Binding-site contacts:
Ligand atom N01 contacts residue ALA39 of chain 1.A at 3.7 Å.
Ligand atom N03 contacts residue VAL26 of chain 1.A at 3.6 Å.
Ligand atom C16 contacts residue LEU142 of chain 1.A at 3.7 Å (hydrophobic).
Ligand atom C13 contacts residue ASN140 of chain 1.A at 3.4 Å.
Ligand atom C20 contacts residue HIS92 of chain 1.A at 3.6 Å.
Ligand atom N03 contacts residue ASP153 of chain 1.A at 3.4 Å.
Ligand atom N04 contacts residue LEU142 of chain 1.A at 3.5 Å.
Ligand atom O21 contacts residue PHE88 of chain 1.A at 3.6 Å.
Ligand atom C17 contacts residue ASP94 of chain 1.A at 3.2 Å.
Ligand atom C16 contacts residue ILE18 of chain 1.A at 3.6 Å (hydrophobic).
Ligand atom N05 contacts residue ASP94 of chain 1.A at 3.3 Å (salt-bridge).
Ligand atom S25 contacts residue LYS97 of chain 1.A at 3.7 Å.
Ligand atom C08 contacts residue LEU91 of chain 1.A at 3.7 Å (hydrophobic).
Ligand atom C20 contacts residue LEU91 of chain 1.A at 3.2 Å (hydrophobic).
Ligand atom C15 contacts residue VAL26 of chain 1.A at 3.8 Å (hydrophobic).
Ligand atom N03 contacts residue LYS41 of chain 1.A at 3.2 Å (salt-bridge).
Ligand atom C13 contacts residue GLN139 of chain 1.A at 3.7 Å.
Ligand atom C17 contacts residue ILE18 of chain 1.A at 3.8 Å (hydrophobic).
Ligand atom C06 contacts residue LEU142 of chain 1.A at 3.5 Å (hydrophobic).
Ligand atom N01 contacts residue LEU91 of chain 1.A at 3.5 Å (h-bond).
Ligand atom N02 contacts residue LEU91 of chain 1.A at 2.9 Å (h-bond).
Ligand atom O23 contacts residue LYS97 of chain 1.A at 3.3 Å (salt-bridge).
Ligand atom N02 contacts residue PHE90 of chain 1.A at 3.6 Å.
Ligand atom C07 contacts residue LEU142 of chain 1.A at 3.2 Å (hydrophobic).
Ligand atom C07 contacts residue ALA39 of chain 1.A at 3.4 Å (hydrophobic).
Ligand atom C14 contacts residue ASP153 of chain 1.A at 3.3 Å.
Ligand atom C09 contacts residue ILE18 of chain 1.A at 3.8 Å (hydrophobic).
Ligand atom N04 contacts residue GLU89 of chain 1.A at 2.9 Å (salt-bridge).
Ligand atom N04 contacts residue VAL72 of chain 1.A at 3.6 Å.
Ligand atom C09 contacts residue LEU91 of chain 1.A at 3.3 Å (hydrophobic).
Ligand atom N02 contacts residue ILE18 of chain 1.A at 3.9 Å.
Ligand atom C14 contacts residue ASN140 of chain 1.A at 3.6 Å.
Ligand atom N01 contacts residue LEU142 of chain 1.A at 3.6 Å.
Ligand atom O22 contacts residue GLN93 of chain 1.A at 3.4 Å.
Ligand atom O22 contacts residue LYS97 of chain 1.A at 3.2 Å.
Ligand atom N04 contacts residue PHE88 of chain 1.A at 3.7 Å.
Ligand atom O22 contacts residue ASP94 of chain 1.A at 3.1 Å (salt-bridge).
Ligand atom C20 contacts residue PHE90 of chain 1.A at 3.9 Å (hydrophobic).
Ligand atom N04 contacts residue ALA39 of chain 1.A at 3.4 Å.
Ligand atom C19 contacts residue HIS92 of chain 1.A at 3.2 Å.

The small molecule below binds the protein below.
Small molecule (SMILES): Nc1nc(Nc2ccc(S(N)(=O)=O)cc2)sc1C(=O)c1cccnc1

Sequence of chain 1.A:
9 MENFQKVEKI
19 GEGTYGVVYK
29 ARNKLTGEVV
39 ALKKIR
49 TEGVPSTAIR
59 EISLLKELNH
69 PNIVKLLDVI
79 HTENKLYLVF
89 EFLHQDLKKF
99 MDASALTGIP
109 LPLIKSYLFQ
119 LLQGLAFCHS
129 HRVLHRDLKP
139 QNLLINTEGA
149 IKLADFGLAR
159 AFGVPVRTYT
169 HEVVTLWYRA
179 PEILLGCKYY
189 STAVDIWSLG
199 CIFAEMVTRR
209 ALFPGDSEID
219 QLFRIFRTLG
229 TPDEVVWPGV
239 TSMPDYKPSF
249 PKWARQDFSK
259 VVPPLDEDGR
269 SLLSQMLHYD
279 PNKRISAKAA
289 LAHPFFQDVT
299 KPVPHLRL